A protein and the small-molecule ligand that binds it are described below.
Small molecule (SMILES): C[C@@H](O)[C@@H](C)O

Sequence of chain 1.B:
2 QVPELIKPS

Sequence of chain 1.A:
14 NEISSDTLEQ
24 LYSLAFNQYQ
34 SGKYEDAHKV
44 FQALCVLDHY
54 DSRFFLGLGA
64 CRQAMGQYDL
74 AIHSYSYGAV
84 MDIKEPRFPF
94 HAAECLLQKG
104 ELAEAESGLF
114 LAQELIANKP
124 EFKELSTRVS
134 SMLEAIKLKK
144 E

Binding-site contacts:
Ligand atom O6 contacts residue ARG90 of chain 1.A at 3.8 Å.
Ligand atom C4 contacts residue LYS8 of chain 1.B at 4.5 Å.
Ligand atom C2 contacts residue ARG90 of chain 1.A at 3.8 Å.
Ligand atom C3 contacts residue ARG90 of chain 1.A at 4.4 Å.
Ligand atom C2 contacts residue LYS8 of chain 1.B at 4.3 Å.
Ligand atom C4 contacts residue ILE7 of chain 1.B at 4.1 Å (hydrophobic).
Ligand atom C3 contacts residue ILE7 of chain 1.B at 3.6 Å (hydrophobic).
Ligand atom C2 contacts residue ILE7 of chain 1.B at 4.3 Å (hydrophobic).
Ligand atom C3 contacts residue LYS8 of chain 1.B at 4.4 Å.
Ligand atom O5 contacts residue LEU6 of chain 1.B at 4.0 Å.
Ligand atom O5 contacts residue LYS8 of chain 1.B at 3.1 Å (salt-bridge).
Ligand atom O5 contacts residue ILE7 of chain 1.B at 3.6 Å.